The protein below binds the small molecule below.
Small molecule (SMILES): CC(=O)N[C@H]1[C@H](O[C@H]2[C@H](O)[C@@H](NC(C)=O)CO[C@@H]2CO)O[C@H](CO)[C@@H](O)[C@@H]1O

Binding-site contacts:
Ligand atom C7 contacts residue ASN154 of chain 6.C at 3.3 Å.
Ligand atom C6 contacts residue MET151 of chain 6.C at 4.5 Å (hydrophobic).
Ligand atom C2 contacts residue ASN154 of chain 6.C at 3.5 Å.
Ligand atom C1 contacts residue THR156 of chain 6.C at 3.6 Å.
Ligand atom O6 contacts residue MET151 of chain 6.C at 3.4 Å.
Ligand atom O7 contacts residue ASN154 of chain 6.C at 2.6 Å (h-bond).
Ligand atom C1 contacts residue ASN154 of chain 6.C at 3.4 Å.
Ligand atom C2 contacts residue THR156 of chain 6.C at 4.2 Å.
Ligand atom O5 contacts residue ASN154 of chain 6.C at 4.0 Å.
Ligand atom C7 contacts residue THR156 of chain 6.C at 3.9 Å.
Ligand atom C8 contacts residue ASN154 of chain 6.C at 3.6 Å.
Ligand atom N2 contacts residue ASN154 of chain 6.C at 3.8 Å.
Ligand atom C8 contacts residue THR156 of chain 6.C at 4.0 Å.
Ligand atom N2 contacts residue THR156 of chain 6.C at 3.6 Å (h-bond).

Sequence of chain 6.C:
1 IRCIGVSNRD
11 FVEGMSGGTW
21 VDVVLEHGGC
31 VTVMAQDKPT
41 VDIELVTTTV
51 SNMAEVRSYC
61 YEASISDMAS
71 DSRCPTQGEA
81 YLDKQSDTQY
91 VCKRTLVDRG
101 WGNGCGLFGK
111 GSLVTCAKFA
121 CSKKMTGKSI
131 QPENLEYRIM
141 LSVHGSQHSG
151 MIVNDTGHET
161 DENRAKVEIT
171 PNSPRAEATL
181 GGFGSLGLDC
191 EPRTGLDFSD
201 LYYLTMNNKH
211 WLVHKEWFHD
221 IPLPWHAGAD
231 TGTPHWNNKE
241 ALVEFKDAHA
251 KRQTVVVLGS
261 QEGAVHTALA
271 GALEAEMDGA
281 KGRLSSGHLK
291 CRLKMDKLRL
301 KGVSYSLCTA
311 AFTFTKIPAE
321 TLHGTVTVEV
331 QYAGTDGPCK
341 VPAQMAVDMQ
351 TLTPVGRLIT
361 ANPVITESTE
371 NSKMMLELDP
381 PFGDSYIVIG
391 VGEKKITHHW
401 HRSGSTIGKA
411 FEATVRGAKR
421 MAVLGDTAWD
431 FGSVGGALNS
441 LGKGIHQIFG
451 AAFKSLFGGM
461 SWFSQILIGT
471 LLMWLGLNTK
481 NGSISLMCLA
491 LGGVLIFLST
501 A